This small molecule binds to this protein.
Small molecule (SMILES): CC(C)C[C@@H](C=O)NC(=O)[C@H](CCCN=C(N)N)NC(=O)[C@H](CCC(N)=O)NC(=O)[C@H](Cc1ccc(O)cc1)NC(=O)[C@@H](N)CC(=O)O

Binding-site contacts:
Ligand atom CB contacts residue VAL422 of chain 1.C at 4.0 Å (hydrophobic).
Ligand atom CD2 contacts residue LYS420 of chain 1.C at 3.9 Å.
Ligand atom C contacts residue VAL422 of chain 1.C at 4.0 Å (hydrophobic).
Ligand atom CA contacts residue TRP421 of chain 1.C at 3.8 Å (hydrophobic).
Ligand atom C contacts residue ARG423 of chain 1.C at 3.9 Å.
Ligand atom CA contacts residue VAL422 of chain 1.C at 4.1 Å (hydrophobic).
Ligand atom CZ contacts residue PHE174 of chain 1.C at 3.7 Å (hydrophobic).
Ligand atom CD1 contacts residue VAL422 of chain 1.C at 3.8 Å (hydrophobic).
Ligand atom C contacts residue VAL422 of chain 1.C at 4.1 Å (hydrophobic).
Ligand atom CA contacts residue ARG423 of chain 1.C at 4.0 Å.
Ligand atom OH contacts residue ARG423 of chain 1.C at 4.0 Å.
Ligand atom CD2 contacts residue LEU175 of chain 1.C at 4.1 Å (hydrophobic).
Ligand atom O contacts residue TRP421 of chain 1.C at 3.7 Å.
Ligand atom CE1 contacts residue ARG423 of chain 1.C at 3.1 Å.
Ligand atom CE1 contacts residue PHE174 of chain 1.C at 4.0 Å (hydrophobic).
Ligand atom N contacts residue VAL422 of chain 1.C at 3.1 Å (h-bond).
Ligand atom CD1 contacts residue ARG423 of chain 1.C at 3.9 Å.
Ligand atom CD1 contacts residue VAL401 of chain 1.C at 3.7 Å (hydrophobic).
Ligand atom CB contacts residue LYS420 of chain 1.C at 4.0 Å.
Ligand atom CE2 contacts residue PHE174 of chain 1.C at 3.3 Å (hydrophobic).
Ligand atom N contacts residue LYS420 of chain 1.C at 3.8 Å.
Ligand atom CA contacts residue VAL422 of chain 1.C at 3.8 Å (hydrophobic).
Ligand atom O contacts residue VAL422 of chain 1.C at 4.2 Å.
Ligand atom C contacts residue TRP421 of chain 1.C at 3.4 Å (hydrophobic).
Ligand atom NH1 contacts residue LYS420 of chain 1.C at 4.0 Å.
Ligand atom CB contacts residue ARG423 of chain 1.C at 4.0 Å.
Ligand atom O contacts residue TRP421 of chain 1.C at 3.2 Å.
Ligand atom OH contacts residue PHE174 of chain 1.C at 4.0 Å.
Ligand atom N contacts residue TRP421 of chain 1.C at 3.7 Å.
Ligand atom NH1 contacts residue ILE419 of chain 1.C at 3.3 Å.
Ligand atom CB contacts residue TRP421 of chain 1.C at 3.6 Å (hydrophobic).
Ligand atom CA contacts residue TRP421 of chain 1.C at 3.9 Å (hydrophobic).
Ligand atom O contacts residue VAL422 of chain 1.C at 3.2 Å (h-bond).
Ligand atom CZ contacts residue ARG423 of chain 1.C at 4.0 Å.
Ligand atom CB contacts residue VAL422 of chain 1.C at 3.9 Å (hydrophobic).
Ligand atom O contacts residue ARG423 of chain 1.C at 3.5 Å.
Ligand atom C contacts residue TRP421 of chain 1.C at 3.8 Å (hydrophobic).
Ligand atom CD2 contacts residue PHE174 of chain 1.C at 3.6 Å (hydrophobic).
Ligand atom CG contacts residue ARG423 of chain 1.C at 4.0 Å.
Ligand atom N contacts residue TRP421 of chain 1.C at 3.4 Å.

Sequence of chain 1.C:
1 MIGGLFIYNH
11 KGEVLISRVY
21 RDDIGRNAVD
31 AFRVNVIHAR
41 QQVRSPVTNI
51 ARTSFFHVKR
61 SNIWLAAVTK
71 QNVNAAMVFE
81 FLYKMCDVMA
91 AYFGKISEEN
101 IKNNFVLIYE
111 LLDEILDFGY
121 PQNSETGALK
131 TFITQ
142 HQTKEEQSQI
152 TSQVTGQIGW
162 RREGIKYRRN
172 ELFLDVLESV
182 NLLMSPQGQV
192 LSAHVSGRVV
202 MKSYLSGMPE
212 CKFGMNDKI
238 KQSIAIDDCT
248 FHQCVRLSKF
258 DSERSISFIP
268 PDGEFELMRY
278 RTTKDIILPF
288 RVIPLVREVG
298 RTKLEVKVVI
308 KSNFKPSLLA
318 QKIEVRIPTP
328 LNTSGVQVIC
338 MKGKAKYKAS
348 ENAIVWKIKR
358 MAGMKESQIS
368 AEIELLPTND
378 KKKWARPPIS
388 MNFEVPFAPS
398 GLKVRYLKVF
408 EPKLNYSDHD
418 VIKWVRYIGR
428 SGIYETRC